Sequence of chain 2.A:
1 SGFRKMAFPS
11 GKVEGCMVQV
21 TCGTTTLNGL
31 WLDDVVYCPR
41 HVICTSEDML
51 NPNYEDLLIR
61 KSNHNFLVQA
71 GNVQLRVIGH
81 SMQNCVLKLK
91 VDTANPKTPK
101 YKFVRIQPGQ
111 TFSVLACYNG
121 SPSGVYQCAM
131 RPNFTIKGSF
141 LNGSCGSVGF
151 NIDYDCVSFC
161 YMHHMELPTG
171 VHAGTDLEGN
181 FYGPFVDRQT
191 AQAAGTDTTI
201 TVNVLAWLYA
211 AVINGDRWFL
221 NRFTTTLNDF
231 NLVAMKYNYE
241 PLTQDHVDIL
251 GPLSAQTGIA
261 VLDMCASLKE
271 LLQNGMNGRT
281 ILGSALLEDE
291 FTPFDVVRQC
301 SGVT

A protein and the small-molecule ligand that binds it are described below.
Small molecule (SMILES): CC(=O)N1CCC(C(=O)N(C)c2ccccc2)CC1

Binding-site contacts:
Ligand atom N contacts residue CYS145 of chain 2.A at 3.5 Å (h-bond).
Ligand atom C4 contacts residue ASN142 of chain 2.A at 4.4 Å.
Ligand atom O1 contacts residue CYS145 of chain 2.A at 3.0 Å (h-bond).
Ligand atom C12 contacts residue THR45 of chain 2.A at 3.6 Å.
Ligand atom C13 contacts residue MET49 of chain 2.A at 3.5 Å (hydrophobic).
Ligand atom N contacts residue HIS41 of chain 2.A at 4.4 Å.
Ligand atom C4 contacts residue CYS145 of chain 2.A at 2.7 Å (hydrophobic).
Ligand atom C4 contacts residue SER144 of chain 2.A at 4.3 Å.
Ligand atom N contacts residue GLY143 of chain 2.A at 4.2 Å.
Ligand atom O1 contacts residue LEU27 of chain 2.A at 4.2 Å.
Ligand atom O1 contacts residue ASN142 of chain 2.A at 4.0 Å.
Ligand atom C14 contacts residue SER46 of chain 2.A at 4.1 Å.
Ligand atom C11 contacts residue THR25 of chain 2.A at 3.8 Å.
Ligand atom C2 contacts residue ASN142 of chain 2.A at 4.4 Å.
Ligand atom C5 contacts residue GLY143 of chain 2.A at 4.4 Å.
Ligand atom O1 contacts residue SER144 of chain 2.A at 3.3 Å (h-bond).
Ligand atom C2 contacts residue GLY143 of chain 2.A at 4.2 Å.
Ligand atom O1 contacts residue LEU141 of chain 2.A at 4.3 Å.
Ligand atom C7 contacts residue ASN142 of chain 2.A at 3.6 Å.
Ligand atom C3 contacts residue THR25 of chain 2.A at 4.2 Å.
Ligand atom C5 contacts residue LEU141 of chain 2.A at 4.2 Å (hydrophobic).
Ligand atom C10 contacts residue THR25 of chain 2.A at 4.2 Å.
Ligand atom C12 contacts residue CYS44 of chain 2.A at 3.8 Å (hydrophobic).
Ligand atom C5 contacts residue CYS145 of chain 2.A at 1.8 Å (hydrophobic).
Ligand atom C6 contacts residue HIS41 of chain 2.A at 4.4 Å.
Ligand atom C11 contacts residue SER46 of chain 2.A at 3.6 Å.
Ligand atom C contacts residue ASN142 of chain 2.A at 4.0 Å.
Ligand atom C13 contacts residue SER46 of chain 2.A at 3.7 Å.
Ligand atom C11 contacts residue THR45 of chain 2.A at 3.7 Å.
Ligand atom C11 contacts residue CYS44 of chain 2.A at 3.5 Å (hydrophobic).
Ligand atom C10 contacts residue SER46 of chain 2.A at 4.2 Å.
Ligand atom C4 contacts residue GLY143 of chain 2.A at 3.5 Å.
Ligand atom C6 contacts residue CYS145 of chain 2.A at 3.9 Å (hydrophobic).
Ligand atom O1 contacts residue GLY143 of chain 2.A at 2.9 Å (h-bond).
Ligand atom C12 contacts residue MET49 of chain 2.A at 3.6 Å (hydrophobic).
Ligand atom O contacts residue ASN142 of chain 2.A at 3.1 Å (h-bond).
Ligand atom C9 contacts residue SER46 of chain 2.A at 4.2 Å.
Ligand atom C3 contacts residue GLY143 of chain 2.A at 4.2 Å.
Ligand atom C13 contacts residue THR45 of chain 2.A at 4.3 Å.
Ligand atom C12 contacts residue SER46 of chain 2.A at 3.6 Å.